This small molecule binds to this protein.
Small molecule (SMILES): CC(=O)N[C@@H]1[C@@H](O)[C@H](O)[C@@H](CO)O[C@H]1O

Sequence of chain 1.E:
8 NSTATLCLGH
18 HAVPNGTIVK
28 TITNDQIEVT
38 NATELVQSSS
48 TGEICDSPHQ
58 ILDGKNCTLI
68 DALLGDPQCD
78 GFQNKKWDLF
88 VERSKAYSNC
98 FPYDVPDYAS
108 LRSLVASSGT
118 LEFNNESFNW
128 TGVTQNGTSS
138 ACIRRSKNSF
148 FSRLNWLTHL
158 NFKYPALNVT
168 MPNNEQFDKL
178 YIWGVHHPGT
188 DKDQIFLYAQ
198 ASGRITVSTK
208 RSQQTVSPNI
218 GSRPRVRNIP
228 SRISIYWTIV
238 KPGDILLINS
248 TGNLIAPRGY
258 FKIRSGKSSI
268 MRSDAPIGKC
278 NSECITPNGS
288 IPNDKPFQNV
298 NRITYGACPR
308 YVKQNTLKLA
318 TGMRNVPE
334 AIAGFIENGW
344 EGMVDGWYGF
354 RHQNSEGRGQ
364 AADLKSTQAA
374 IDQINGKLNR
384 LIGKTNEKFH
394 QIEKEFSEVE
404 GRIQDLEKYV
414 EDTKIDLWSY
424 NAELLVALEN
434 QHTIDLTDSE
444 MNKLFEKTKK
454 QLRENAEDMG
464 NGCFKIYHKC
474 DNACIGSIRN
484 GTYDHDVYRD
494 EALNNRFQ

Binding-site contacts:
Ligand atom C5 contacts residue GLY479 of chain 1.E at 4.2 Å.
Ligand atom C1 contacts residue GLY479 of chain 1.E at 3.8 Å.
Ligand atom N2 contacts residue THR485 of chain 1.E at 3.7 Å.
Ligand atom C5 contacts residue SER480 of chain 1.E at 4.1 Å.
Ligand atom C2 contacts residue ASN483 of chain 1.E at 2.4 Å.
Ligand atom O5 contacts residue ASN483 of chain 1.E at 2.4 Å (h-bond).
Ligand atom C1 contacts residue ASN483 of chain 1.E at 1.4 Å.
Ligand atom C7 contacts residue THR485 of chain 1.E at 4.0 Å.
Ligand atom C6 contacts residue ALA476 of chain 1.E at 3.9 Å (hydrophobic).
Ligand atom C3 contacts residue ASN483 of chain 1.E at 3.7 Å.
Ligand atom C5 contacts residue ASN483 of chain 1.E at 3.7 Å.
Ligand atom O7 contacts residue ASN483 of chain 1.E at 3.0 Å (h-bond).
Ligand atom N2 contacts residue ASN483 of chain 1.E at 2.9 Å (h-bond).
Ligand atom C4 contacts residue ASN483 of chain 1.E at 4.2 Å.
Ligand atom C1 contacts residue THR485 of chain 1.E at 3.7 Å.
Ligand atom C8 contacts residue THR485 of chain 1.E at 3.7 Å.
Ligand atom C6 contacts residue GLY479 of chain 1.E at 4.2 Å.
Ligand atom O5 contacts residue SER480 of chain 1.E at 3.8 Å.
Ligand atom O6 contacts residue GLY479 of chain 1.E at 4.0 Å.
Ligand atom C8 contacts residue ASN483 of chain 1.E at 4.3 Å.
Ligand atom C7 contacts residue ASN483 of chain 1.E at 3.1 Å.
Ligand atom C1 contacts residue SER480 of chain 1.E at 4.1 Å.
Ligand atom O5 contacts residue GLY479 of chain 1.E at 3.5 Å (h-bond).
Ligand atom C2 contacts residue THR485 of chain 1.E at 4.4 Å.
Ligand atom C6 contacts residue SER480 of chain 1.E at 4.2 Å.